Binding-site contacts:
Ligand atom C3 contacts residue LEU206 of chain 1.A at 3.4 Å (hydrophobic).
Ligand atom O12 contacts residue ZN1 of chain 1.E at 3.0 Å.
Ligand atom S8 contacts residue HIS122 of chain 1.A at 3.7 Å.
Ligand atom S8 contacts residue ZN1 of chain 1.E at 3.0 Å.
Ligand atom C7 contacts residue THR208 of chain 1.A at 3.8 Å.
Ligand atom O18 contacts residue HIS70 of chain 1.A at 3.8 Å.
Ligand atom O12 contacts residue TRP217 of chain 1.A at 3.8 Å.
Ligand atom O12 contacts residue HIS122 of chain 1.A at 3.0 Å (h-bond).
Ligand atom C5 contacts residue GLN95 of chain 1.A at 3.6 Å.
Ligand atom S10 contacts residue GLN95 of chain 1.A at 3.3 Å (h-bond).
Ligand atom O12 contacts residue VAL147 of chain 1.A at 3.8 Å.
Ligand atom C23 contacts residue GLU126 of chain 1.A at 3.8 Å.
Ligand atom O18 contacts residue SER71 of chain 1.A at 3.8 Å.
Ligand atom C20 contacts residue HIS97 of chain 1.A at 3.6 Å.
Ligand atom N9 contacts residue ZN1 of chain 1.E at 2.0 Å.
Ligand atom N4 contacts residue LEU206 of chain 1.A at 3.7 Å.
Ligand atom C19 contacts residue THR208 of chain 1.A at 3.8 Å.
Ligand atom C20 contacts residue SER71 of chain 1.A at 3.6 Å.
Ligand atom N9 contacts residue THR207 of chain 1.A at 2.7 Å (h-bond).
Ligand atom O12 contacts residue HIS97 of chain 1.A at 3.4 Å.
Ligand atom C7 contacts residue HIS97 of chain 1.A at 3.5 Å.
Ligand atom N9 contacts residue HIS97 of chain 1.A at 3.3 Å (h-bond).
Ligand atom O14 contacts residue GLN95 of chain 1.A at 2.9 Å (h-bond).
Ligand atom C3 contacts residue VAL124 of chain 1.A at 3.6 Å (hydrophobic).
Ligand atom S8 contacts residue HIS97 of chain 1.A at 3.7 Å.
Ligand atom N9 contacts residue HIS99 of chain 1.A at 3.4 Å (h-bond).
Ligand atom N4 contacts residue VAL124 of chain 1.A at 3.7 Å.
Ligand atom C2 contacts residue HIS97 of chain 1.A at 3.5 Å.
Ligand atom N15 contacts residue THR208 of chain 1.A at 2.8 Å (h-bond).
Ligand atom C1 contacts residue THR208 of chain 1.A at 3.8 Å.
Ligand atom N9 contacts residue HIS122 of chain 1.A at 3.3 Å (h-bond).
Ligand atom O18 contacts residue ASN68 of chain 1.A at 3.7 Å.
Ligand atom C19 contacts residue HIS70 of chain 1.A at 3.6 Å.
Ligand atom O11 contacts residue LEU206 of chain 1.A at 3.3 Å.
Ligand atom O11 contacts residue THR207 of chain 1.A at 3.0 Å (h-bond).
Ligand atom C17 contacts residue ASN68 of chain 1.A at 3.4 Å.
Ligand atom C24 contacts residue VAL124 of chain 1.A at 3.8 Å (hydrophobic).
Ligand atom C25 contacts residue GLN95 of chain 1.A at 3.8 Å.
Ligand atom O11 contacts residue TRP217 of chain 1.A at 3.6 Å.
Ligand atom C16 contacts residue THR208 of chain 1.A at 3.7 Å.

The protein below binds the small molecule below.
Small molecule (SMILES): COCCCNC(=O)c1cc(S(N)(=O)=O)cnc1Sc1ccccc1

Sequence of chain 1.A:
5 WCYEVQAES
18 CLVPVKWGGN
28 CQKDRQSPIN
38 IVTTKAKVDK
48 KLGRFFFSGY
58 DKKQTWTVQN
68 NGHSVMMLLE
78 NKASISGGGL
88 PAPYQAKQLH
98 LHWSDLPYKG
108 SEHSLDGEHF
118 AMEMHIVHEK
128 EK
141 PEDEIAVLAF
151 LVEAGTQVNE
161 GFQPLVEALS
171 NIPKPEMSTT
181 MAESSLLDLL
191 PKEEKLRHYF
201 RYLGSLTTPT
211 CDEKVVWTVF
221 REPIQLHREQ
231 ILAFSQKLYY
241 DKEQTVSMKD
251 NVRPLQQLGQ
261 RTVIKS